Binding-site contacts:
Ligand atom O1 contacts residue ASN172 of chain 1.G at 2.9 Å (h-bond).
Ligand atom O1 contacts residue GLY208 of chain 1.G at 3.5 Å.
Ligand atom C12 contacts residue PHE545 of chain 1.A at 3.5 Å (hydrophobic).
Ligand atom C6 contacts residue PHE545 of chain 1.A at 3.5 Å (hydrophobic).
Ligand atom F3 contacts residue MET541 of chain 1.A at 3.3 Å.
Ligand atom O1 contacts residue MET35 of chain 1.G at 3.4 Å.
Ligand atom C1 contacts residue PHE545 of chain 1.A at 3.5 Å (hydrophobic).
Ligand atom N2 contacts residue GLY208 of chain 1.G at 3.4 Å.
Ligand atom O2 contacts residue PHE205 of chain 1.G at 3.7 Å.
Ligand atom C12 contacts residue GLY209 of chain 1.G at 3.8 Å.
Ligand atom F1 contacts residue ILE180 of chain 1.G at 3.4 Å.
Ligand atom F2 contacts residue ILE180 of chain 1.G at 3.3 Å.
Ligand atom C4 contacts residue MET541 of chain 1.A at 3.8 Å (hydrophobic).
Ligand atom F2 contacts residue CYS542 of chain 1.A at 3.0 Å.
Ligand atom C9 contacts residue VAL176 of chain 1.G at 3.6 Å (hydrophobic).
Ligand atom N2 contacts residue VAL176 of chain 1.G at 3.5 Å.
Ligand atom C9 contacts residue GLY209 of chain 1.G at 3.4 Å.
Ligand atom F2 contacts residue VAL176 of chain 1.G at 3.2 Å.
Ligand atom F3 contacts residue CYS542 of chain 1.A at 3.5 Å.
Ligand atom C14 contacts residue CYS542 of chain 1.A at 3.8 Å (hydrophobic).
Ligand atom CL1 contacts residue GLY209 of chain 1.G at 3.4 Å.
Ligand atom C2 contacts residue MET541 of chain 1.A at 3.8 Å (hydrophobic).
Ligand atom N1 contacts residue ASN172 of chain 1.G at 3.1 Å (h-bond).
Ligand atom C8 contacts residue PHE205 of chain 1.G at 3.5 Å (hydrophobic).
Ligand atom C10 contacts residue VAL176 of chain 1.G at 3.5 Å (hydrophobic).
Ligand atom N1 contacts residue GLY208 of chain 1.G at 3.0 Å (h-bond).
Ligand atom N2 contacts residue PHE205 of chain 1.G at 3.8 Å.
Ligand atom C11 contacts residue GLY209 of chain 1.G at 3.6 Å.
Ligand atom C10 contacts residue GLY208 of chain 1.G at 3.5 Å.
Ligand atom C10 contacts residue GLY209 of chain 1.G at 3.5 Å.
Ligand atom N1 contacts residue VAL176 of chain 1.G at 3.4 Å.
Ligand atom C13 contacts residue GLY208 of chain 1.G at 3.2 Å.
Ligand atom C13 contacts residue VAL176 of chain 1.G at 3.4 Å (hydrophobic).
Ligand atom C13 contacts residue ASN172 of chain 1.G at 3.4 Å.
Ligand atom C9 contacts residue GLY208 of chain 1.G at 3.6 Å.
Ligand atom CL1 contacts residue PHE545 of chain 1.A at 3.4 Å.
Ligand atom C8 contacts residue GLY209 of chain 1.G at 3.8 Å.
Ligand atom C3 contacts residue MET541 of chain 1.A at 3.7 Å (hydrophobic).
Ligand atom C3 contacts residue TYR537 of chain 1.A at 3.3 Å (hydrophobic).
Ligand atom N2 contacts residue GLY209 of chain 1.G at 3.5 Å (h-bond).

This protein binds this small molecule.
Small molecule (SMILES): Oc1nc2ccc(-c3c(Cl)cccc3OC(F)(F)F)cc2[nH]1

Sequence of chain 1.G:
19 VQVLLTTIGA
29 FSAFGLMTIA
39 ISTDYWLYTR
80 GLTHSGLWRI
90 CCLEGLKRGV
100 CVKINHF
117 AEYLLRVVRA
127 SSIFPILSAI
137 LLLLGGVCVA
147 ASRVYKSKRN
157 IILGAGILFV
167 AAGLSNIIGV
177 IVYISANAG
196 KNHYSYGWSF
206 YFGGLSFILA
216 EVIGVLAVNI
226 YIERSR

Sequence of chain 1.A:
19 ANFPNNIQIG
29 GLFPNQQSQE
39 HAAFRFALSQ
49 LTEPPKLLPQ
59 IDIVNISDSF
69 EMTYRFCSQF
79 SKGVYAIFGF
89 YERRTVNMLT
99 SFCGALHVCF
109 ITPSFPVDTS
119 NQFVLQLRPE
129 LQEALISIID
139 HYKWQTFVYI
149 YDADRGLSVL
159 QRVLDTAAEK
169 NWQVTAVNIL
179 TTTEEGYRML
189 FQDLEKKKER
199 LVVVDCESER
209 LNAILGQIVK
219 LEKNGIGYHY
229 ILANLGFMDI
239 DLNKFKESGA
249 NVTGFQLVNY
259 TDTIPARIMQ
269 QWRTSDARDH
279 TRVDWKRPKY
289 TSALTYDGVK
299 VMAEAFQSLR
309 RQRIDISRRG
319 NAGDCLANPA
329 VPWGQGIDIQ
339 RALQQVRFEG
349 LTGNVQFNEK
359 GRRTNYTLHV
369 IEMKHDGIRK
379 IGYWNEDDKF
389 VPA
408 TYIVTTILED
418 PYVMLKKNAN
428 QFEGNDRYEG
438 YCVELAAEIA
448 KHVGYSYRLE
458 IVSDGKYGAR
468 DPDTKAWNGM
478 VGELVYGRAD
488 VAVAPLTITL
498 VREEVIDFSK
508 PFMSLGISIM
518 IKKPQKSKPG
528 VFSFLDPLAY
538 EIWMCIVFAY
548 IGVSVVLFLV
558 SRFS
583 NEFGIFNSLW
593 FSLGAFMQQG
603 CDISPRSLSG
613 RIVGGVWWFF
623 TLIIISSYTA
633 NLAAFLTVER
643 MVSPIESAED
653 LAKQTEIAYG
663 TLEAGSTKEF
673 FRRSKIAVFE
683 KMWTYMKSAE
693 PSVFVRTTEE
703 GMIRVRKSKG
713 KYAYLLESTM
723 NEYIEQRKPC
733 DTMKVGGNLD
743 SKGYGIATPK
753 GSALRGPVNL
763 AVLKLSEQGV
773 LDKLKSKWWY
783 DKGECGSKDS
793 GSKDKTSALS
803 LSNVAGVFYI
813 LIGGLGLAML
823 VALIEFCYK